Sequence of chain 1.A:
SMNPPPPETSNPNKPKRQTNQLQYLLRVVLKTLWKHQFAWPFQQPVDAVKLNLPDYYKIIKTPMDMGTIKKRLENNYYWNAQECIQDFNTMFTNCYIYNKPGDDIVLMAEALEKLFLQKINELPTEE

The small molecule below binds the protein below.
Small molecule (SMILES): Cn1cc(-c2cc(S(C)(=O)=O)ccc2OCC2CC2)c2ccccc2c1=O

Binding-site contacts:
Ligand atom O20 contacts residue PRO41 of chain 1.A at 3.6 Å.
Ligand atom C19 contacts residue PRO41 of chain 1.A at 3.6 Å (hydrophobic).
Ligand atom O01 contacts residue ASN99 of chain 1.A at 2.9 Å (h-bond).
Ligand atom C10 contacts residue PRO41 of chain 1.A at 3.8 Å (hydrophobic).
Ligand atom O14 contacts residue VAL46 of chain 1.A at 3.6 Å.
Ligand atom C05 contacts residue LEU53 of chain 1.A at 3.8 Å (hydrophobic).
Ligand atom N26 contacts residue ILE105 of chain 1.A at 3.8 Å.
Ligand atom C21 contacts residue TRP40 of chain 1.A at 3.2 Å (hydrophobic).
Ligand atom O16 contacts residue LEU51 of chain 1.A at 3.3 Å.
Ligand atom C12 contacts residue LEU51 of chain 1.A at 3.4 Å (hydrophobic).
Ligand atom C07 contacts residue LEU51 of chain 1.A at 3.8 Å (hydrophobic).
Ligand atom O16 contacts residue ASP47 of chain 1.A at 3.6 Å.
Ligand atom C02 contacts residue ASN99 of chain 1.A at 3.8 Å.
Ligand atom S13 contacts residue GLN44 of chain 1.A at 3.7 Å.
Ligand atom C10 contacts residue LEU51 of chain 1.A at 3.6 Å (hydrophobic).
Ligand atom C22 contacts residue ILE105 of chain 1.A at 3.6 Å (hydrophobic).
Ligand atom O20 contacts residue ILE105 of chain 1.A at 3.7 Å.
Ligand atom C11 contacts residue LEU51 of chain 1.A at 3.0 Å (hydrophobic).
Ligand atom C11 contacts residue PRO41 of chain 1.A at 3.7 Å (hydrophobic).
Ligand atom O14 contacts residue GLN44 of chain 1.A at 3.7 Å.
Ligand atom C18 contacts residue TRP40 of chain 1.A at 3.4 Å (hydrophobic).
Ligand atom O14 contacts residue PRO45 of chain 1.A at 3.1 Å (h-bond).
Ligand atom C04 contacts residue ASN99 of chain 1.A at 3.1 Å.
Ligand atom C22 contacts residue MET108 of chain 1.A at 3.8 Å (hydrophobic).
Ligand atom C06 contacts residue LEU53 of chain 1.A at 3.8 Å (hydrophobic).
Ligand atom C25 contacts residue ILE105 of chain 1.A at 3.6 Å (hydrophobic).
Ligand atom C25 contacts residue PRO41 of chain 1.A at 3.3 Å (hydrophobic).
Ligand atom C09 contacts residue ILE105 of chain 1.A at 3.8 Å (hydrophobic).
Ligand atom C27 contacts residue PHE42 of chain 1.A at 3.6 Å (hydrophobic).
Ligand atom C21 contacts residue PRO41 of chain 1.A at 3.6 Å (hydrophobic).
Ligand atom O14 contacts residue ASP47 of chain 1.A at 3.3 Å (salt-bridge).
Ligand atom C22 contacts residue TRP40 of chain 1.A at 3.7 Å (hydrophobic).
Ligand atom C17 contacts residue LEU51 of chain 1.A at 3.8 Å (hydrophobic).
Ligand atom O16 contacts residue LYS50 of chain 1.A at 3.7 Å.
Ligand atom C23 contacts residue ILE105 of chain 1.A at 3.8 Å (hydrophobic).
Ligand atom N26 contacts residue VAL46 of chain 1.A at 3.8 Å.
Ligand atom C15 contacts residue GLN44 of chain 1.A at 3.1 Å.
Ligand atom C02 contacts residue ILE105 of chain 1.A at 3.8 Å (hydrophobic).
Ligand atom C22 contacts residue PRO41 of chain 1.A at 3.6 Å (hydrophobic).
Ligand atom C05 contacts residue ASN99 of chain 1.A at 3.5 Å.